Sequence of chain 1.A:
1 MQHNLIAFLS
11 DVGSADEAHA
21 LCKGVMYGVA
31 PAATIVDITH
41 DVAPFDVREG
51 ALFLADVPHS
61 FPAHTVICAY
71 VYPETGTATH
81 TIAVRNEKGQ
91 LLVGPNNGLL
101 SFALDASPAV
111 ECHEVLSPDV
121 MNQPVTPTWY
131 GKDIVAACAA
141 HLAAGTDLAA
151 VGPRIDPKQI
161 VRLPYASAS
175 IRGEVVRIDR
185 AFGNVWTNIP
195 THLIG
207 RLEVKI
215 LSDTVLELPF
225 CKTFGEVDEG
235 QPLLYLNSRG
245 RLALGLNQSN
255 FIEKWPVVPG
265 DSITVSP

Binding-site contacts:
Ligand atom N1 contacts residue PHE228 of chain 3.A at 3.5 Å.
Ligand atom N3 contacts residue PHE228 of chain 3.A at 3.6 Å.
Ligand atom O5' contacts residue THR128 of chain 1.A at 3.0 Å (h-bond).
Ligand atom O2' contacts residue PRO73 of chain 1.A at 3.5 Å (h-bond).
Ligand atom O5' contacts residue TYR130 of chain 1.A at 3.4 Å (h-bond).
Ligand atom C5' contacts residue TRP129 of chain 1.A at 3.6 Å (hydrophobic).
Ligand atom C2' contacts residue PHE186 of chain 3.A at 3.6 Å (hydrophobic).
Ligand atom O5' contacts residue GLY131 of chain 1.A at 3.3 Å (h-bond).
Ligand atom N6 contacts residue ASN188 of chain 3.A at 3.0 Å (h-bond).
Ligand atom C4' contacts residue TYR72 of chain 1.A at 3.5 Å (hydrophobic).
Ligand atom O3' contacts residue ASP11 of chain 1.A at 2.6 Å (salt-bridge).
Ligand atom O2' contacts residue ASP11 of chain 1.A at 2.8 Å (salt-bridge).
Ligand atom N3 contacts residue PRO73 of chain 1.A at 3.3 Å.
Ligand atom C4 contacts residue PHE45 of chain 1.A at 3.3 Å (hydrophobic).
Ligand atom C6 contacts residue PHE228 of chain 3.A at 3.4 Å (hydrophobic).
Ligand atom N6 contacts residue PHE228 of chain 3.A at 3.5 Å.
Ligand atom C5 contacts residue PHE228 of chain 3.A at 3.5 Å (hydrophobic).
Ligand atom N7 contacts residue PHE186 of chain 3.A at 3.5 Å.
Ligand atom O3' contacts residue TYR70 of chain 1.A at 3.3 Å.
Ligand atom N7 contacts residue ASN188 of chain 3.A at 3.0 Å (h-bond).
Ligand atom C4 contacts residue PHE228 of chain 3.A at 3.5 Å (hydrophobic).
Ligand atom O3' contacts residue TYR72 of chain 1.A at 3.0 Å (h-bond).
Ligand atom C2 contacts residue PHE228 of chain 3.A at 3.5 Å (hydrophobic).
Ligand atom N7 contacts residue PHE228 of chain 3.A at 3.4 Å.
Ligand atom N6 contacts residue LEU250 of chain 3.A at 2.9 Å (h-bond).
Ligand atom N3 contacts residue PHE45 of chain 1.A at 3.5 Å.
Ligand atom C2 contacts residue PHE45 of chain 1.A at 3.6 Å (hydrophobic).
Ligand atom N1 contacts residue GLN252 of chain 3.A at 2.9 Å (h-bond).
Ligand atom N1 contacts residue LEU250 of chain 3.A at 3.5 Å (h-bond).
Ligand atom O5' contacts residue TRP129 of chain 1.A at 3.4 Å.
Ligand atom C2' contacts residue ASP11 of chain 1.A at 3.5 Å.
Ligand atom C2 contacts residue GLN252 of chain 3.A at 3.4 Å.
Ligand atom O2' contacts residue TYR72 of chain 1.A at 3.4 Å (h-bond).
Ligand atom C3' contacts residue ASP11 of chain 1.A at 3.3 Å.
Ligand atom O5' contacts residue THR75 of chain 1.A at 3.5 Å (h-bond).
Ligand atom C6 contacts residue PHE45 of chain 1.A at 3.5 Å (hydrophobic).
Ligand atom C5 contacts residue PHE45 of chain 1.A at 3.4 Å (hydrophobic).
Ligand atom C8 contacts residue PHE186 of chain 3.A at 3.6 Å (hydrophobic).
Ligand atom C1' contacts residue TYR72 of chain 1.A at 3.6 Å (hydrophobic).
Ligand atom C6 contacts residue LEU250 of chain 3.A at 3.6 Å (hydrophobic).

Sequence of chain 3.A:
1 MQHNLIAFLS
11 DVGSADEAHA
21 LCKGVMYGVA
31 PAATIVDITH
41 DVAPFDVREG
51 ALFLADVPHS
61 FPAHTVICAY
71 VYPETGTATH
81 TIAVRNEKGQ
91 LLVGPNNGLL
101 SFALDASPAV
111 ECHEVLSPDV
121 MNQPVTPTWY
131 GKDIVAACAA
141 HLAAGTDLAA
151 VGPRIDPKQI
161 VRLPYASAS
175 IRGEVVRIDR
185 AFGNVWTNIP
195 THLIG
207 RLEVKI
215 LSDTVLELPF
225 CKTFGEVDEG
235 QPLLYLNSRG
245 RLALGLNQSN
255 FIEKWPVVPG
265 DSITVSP

A small-molecule ligand and the protein it binds are described below.
Small molecule (SMILES): Nc1ncnc2c1ncn2[C@@H]1O[C@H](CO)[C@@H](O)[C@H]1O